Binding-site contacts:
Ligand atom CE1 contacts residue TYR276 of chain 1.A at 3.4 Å (hydrophobic).
Ligand atom CB contacts residue GLY100 of chain 1.A at 3.5 Å.
Ligand atom CD1 contacts residue GLY100 of chain 1.A at 3.8 Å.
Ligand atom CA contacts residue THR102 of chain 1.A at 3.8 Å.
Ligand atom OXT contacts residue TYR150 of chain 1.A at 3.4 Å.
Ligand atom O contacts residue TYR150 of chain 1.A at 3.5 Å.
Ligand atom CE2 contacts residue GLU226 of chain 1.A at 3.6 Å.
Ligand atom CZ contacts residue TRP18 of chain 1.A at 3.1 Å (hydrophobic).
Ligand atom CD2 contacts residue GLU226 of chain 1.A at 3.4 Å.
Ligand atom CA contacts residue GLY100 of chain 1.A at 3.4 Å.
Ligand atom N contacts residue THR102 of chain 1.A at 3.0 Å (h-bond).
Ligand atom CE1 contacts residue TRP18 of chain 1.A at 3.8 Å (hydrophobic).
Ligand atom CD2 contacts residue GLY227 of chain 1.A at 3.9 Å.
Ligand atom C contacts residue TYR202 of chain 1.A at 3.8 Å (hydrophobic).
Ligand atom O contacts residue SER79 of chain 1.A at 3.0 Å (h-bond).
Ligand atom N contacts residue TYR150 of chain 1.A at 3.5 Å.
Ligand atom CE2 contacts residue TYR276 of chain 1.A at 3.8 Å (hydrophobic).
Ligand atom C contacts residue TYR150 of chain 1.A at 3.2 Å (hydrophobic).
Ligand atom C contacts residue THR102 of chain 1.A at 3.9 Å.
Ligand atom C contacts residue CYS78 of chain 1.A at 4.0 Å (hydrophobic).
Ligand atom CG contacts residue GLY100 of chain 1.A at 3.8 Å.
Ligand atom CG contacts residue GLU226 of chain 1.A at 3.9 Å.
Ligand atom O contacts residue TYR202 of chain 1.A at 2.7 Å (h-bond).
Ligand atom OXT contacts residue GLY100 of chain 1.A at 3.6 Å (h-bond).
Ligand atom CD1 contacts residue LEU77 of chain 1.A at 3.9 Å (hydrophobic).
Ligand atom OXT contacts residue ALA101 of chain 1.A at 3.5 Å.
Ligand atom CE2 contacts residue TRP18 of chain 1.A at 3.4 Å (hydrophobic).
Ligand atom CE2 contacts residue GLY227 of chain 1.A at 3.7 Å.
Ligand atom CB contacts residue LEU77 of chain 1.A at 3.6 Å (hydrophobic).
Ligand atom CA contacts residue GLU226 of chain 1.A at 3.9 Å.
Ligand atom N contacts residue GLY100 of chain 1.A at 2.7 Å (h-bond).
Ligand atom O contacts residue CYS78 of chain 1.A at 3.4 Å.
Ligand atom CB contacts residue TYR202 of chain 1.A at 4.0 Å (hydrophobic).
Ligand atom C contacts residue GLY100 of chain 1.A at 3.8 Å.
Ligand atom C contacts residue SER79 of chain 1.A at 3.5 Å.
Ligand atom OXT contacts residue THR102 of chain 1.A at 3.0 Å (h-bond).
Ligand atom CZ contacts residue TYR276 of chain 1.A at 3.1 Å (hydrophobic).
Ligand atom OXT contacts residue SER79 of chain 1.A at 2.6 Å (h-bond).
Ligand atom N contacts residue GLU226 of chain 1.A at 2.9 Å (salt-bridge).
Ligand atom CA contacts residue TYR150 of chain 1.A at 3.4 Å (hydrophobic).

A small-molecule ligand and the protein it binds are described below.
Small molecule (SMILES): N[C@@H](Cc1ccccc1)C(=O)O

Sequence of chain 1.A:
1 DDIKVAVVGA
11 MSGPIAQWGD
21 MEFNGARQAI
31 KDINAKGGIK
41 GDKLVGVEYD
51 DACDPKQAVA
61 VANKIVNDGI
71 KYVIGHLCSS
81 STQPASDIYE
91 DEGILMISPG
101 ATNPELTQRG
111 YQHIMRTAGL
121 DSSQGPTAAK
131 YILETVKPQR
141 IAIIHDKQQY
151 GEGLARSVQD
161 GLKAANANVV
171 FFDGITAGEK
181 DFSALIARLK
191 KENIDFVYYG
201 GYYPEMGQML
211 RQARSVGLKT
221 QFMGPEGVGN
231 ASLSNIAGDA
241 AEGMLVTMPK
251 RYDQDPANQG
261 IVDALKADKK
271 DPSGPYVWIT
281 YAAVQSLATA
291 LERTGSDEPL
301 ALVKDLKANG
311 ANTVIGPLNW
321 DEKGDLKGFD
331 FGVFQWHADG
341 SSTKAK